Sequence of chain 1.E:
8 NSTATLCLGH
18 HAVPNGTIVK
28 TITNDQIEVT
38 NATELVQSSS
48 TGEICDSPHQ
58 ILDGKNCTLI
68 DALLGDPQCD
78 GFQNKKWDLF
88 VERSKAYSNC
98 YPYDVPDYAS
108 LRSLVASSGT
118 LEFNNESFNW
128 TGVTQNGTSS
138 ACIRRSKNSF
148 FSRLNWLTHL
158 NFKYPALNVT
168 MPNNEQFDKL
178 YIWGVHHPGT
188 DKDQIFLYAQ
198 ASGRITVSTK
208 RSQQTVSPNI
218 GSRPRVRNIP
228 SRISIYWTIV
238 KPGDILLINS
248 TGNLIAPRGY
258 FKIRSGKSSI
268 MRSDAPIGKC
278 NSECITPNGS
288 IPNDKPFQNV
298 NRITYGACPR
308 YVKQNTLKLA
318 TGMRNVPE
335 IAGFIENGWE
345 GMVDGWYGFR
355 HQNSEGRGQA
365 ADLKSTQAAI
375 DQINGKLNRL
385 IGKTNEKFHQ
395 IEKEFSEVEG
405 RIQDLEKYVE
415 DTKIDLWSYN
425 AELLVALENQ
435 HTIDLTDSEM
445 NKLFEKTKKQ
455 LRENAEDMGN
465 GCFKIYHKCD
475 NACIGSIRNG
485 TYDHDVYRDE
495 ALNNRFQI

Binding-site contacts:
Ligand atom O5 contacts residue ASN165 of chain 1.D at 2.4 Å (h-bond).
Ligand atom C8 contacts residue THR187 of chain 1.E at 4.1 Å.
Ligand atom C1 contacts residue ASN165 of chain 1.D at 1.4 Å.
Ligand atom C2 contacts residue ARG222 of chain 1.E at 4.0 Å.
Ligand atom C3 contacts residue SER219 of chain 1.E at 4.3 Å.
Ligand atom C8 contacts residue SER219 of chain 1.E at 3.4 Å.
Ligand atom C4 contacts residue ARG222 of chain 1.E at 4.1 Å.
Ligand atom N2 contacts residue ASN165 of chain 1.D at 2.9 Å (h-bond).
Ligand atom C2 contacts residue ASN165 of chain 1.D at 2.5 Å.
Ligand atom O5 contacts residue THR167 of chain 1.D at 3.5 Å (h-bond).
Ligand atom C5 contacts residue THR167 of chain 1.D at 3.7 Å.
Ligand atom C8 contacts residue NAG1 of chain 1.S at 3.7 Å.
Ligand atom O7 contacts residue PRO221 of chain 1.E at 3.7 Å.
Ligand atom C7 contacts residue ASN165 of chain 1.D at 3.4 Å.
Ligand atom C3 contacts residue ARG222 of chain 1.E at 4.3 Å.
Ligand atom C2 contacts residue SER219 of chain 1.E at 4.1 Å.
Ligand atom C7 contacts residue SER219 of chain 1.E at 3.7 Å.
Ligand atom C1 contacts residue LEU244 of chain 1.D at 4.3 Å (hydrophobic).
Ligand atom C1 contacts residue SER219 of chain 1.E at 4.2 Å.
Ligand atom C4 contacts residue ASN165 of chain 1.D at 4.2 Å.
Ligand atom N2 contacts residue SER219 of chain 1.E at 3.0 Å (h-bond).
Ligand atom O3 contacts residue ARG222 of chain 1.E at 4.1 Å.
Ligand atom C8 contacts residue PRO221 of chain 1.E at 4.2 Å (hydrophobic).
Ligand atom C5 contacts residue ASN165 of chain 1.D at 3.7 Å.
Ligand atom O5 contacts residue LEU244 of chain 1.D at 4.2 Å.
Ligand atom C8 contacts residue ILE242 of chain 1.D at 4.2 Å (hydrophobic).
Ligand atom C7 contacts residue NAG1 of chain 1.S at 4.4 Å.
Ligand atom C5 contacts residue LEU244 of chain 1.D at 4.0 Å (hydrophobic).
Ligand atom C6 contacts residue THR167 of chain 1.D at 2.9 Å.
Ligand atom C3 contacts residue ASN165 of chain 1.D at 3.8 Å.
Ligand atom O7 contacts residue ARG222 of chain 1.E at 3.3 Å (salt-bridge).
Ligand atom O4 contacts residue ARG222 of chain 1.E at 4.2 Å.
Ligand atom C7 contacts residue ARG222 of chain 1.E at 4.1 Å.
Ligand atom O5 contacts residue ARG222 of chain 1.E at 3.7 Å.
Ligand atom C7 contacts residue PRO221 of chain 1.E at 4.4 Å (hydrophobic).
Ligand atom C6 contacts residue ARG222 of chain 1.E at 4.3 Å.
Ligand atom O6 contacts residue THR167 of chain 1.D at 2.4 Å (h-bond).
Ligand atom O7 contacts residue ASN165 of chain 1.D at 3.4 Å (h-bond).
Ligand atom C1 contacts residue ARG222 of chain 1.E at 4.3 Å.
Ligand atom O7 contacts residue ARG220 of chain 1.E at 3.9 Å.

A protein and the small-molecule ligand that binds it are described below.
Small molecule (SMILES): CC(=O)N[C@H]1[C@H](O[C@H]2[C@H](O)[C@@H](NC(C)=O)CO[C@@H]2CO)O[C@H](CO)[C@@H](O)[C@@H]1O

Sequence of chain 1.D:
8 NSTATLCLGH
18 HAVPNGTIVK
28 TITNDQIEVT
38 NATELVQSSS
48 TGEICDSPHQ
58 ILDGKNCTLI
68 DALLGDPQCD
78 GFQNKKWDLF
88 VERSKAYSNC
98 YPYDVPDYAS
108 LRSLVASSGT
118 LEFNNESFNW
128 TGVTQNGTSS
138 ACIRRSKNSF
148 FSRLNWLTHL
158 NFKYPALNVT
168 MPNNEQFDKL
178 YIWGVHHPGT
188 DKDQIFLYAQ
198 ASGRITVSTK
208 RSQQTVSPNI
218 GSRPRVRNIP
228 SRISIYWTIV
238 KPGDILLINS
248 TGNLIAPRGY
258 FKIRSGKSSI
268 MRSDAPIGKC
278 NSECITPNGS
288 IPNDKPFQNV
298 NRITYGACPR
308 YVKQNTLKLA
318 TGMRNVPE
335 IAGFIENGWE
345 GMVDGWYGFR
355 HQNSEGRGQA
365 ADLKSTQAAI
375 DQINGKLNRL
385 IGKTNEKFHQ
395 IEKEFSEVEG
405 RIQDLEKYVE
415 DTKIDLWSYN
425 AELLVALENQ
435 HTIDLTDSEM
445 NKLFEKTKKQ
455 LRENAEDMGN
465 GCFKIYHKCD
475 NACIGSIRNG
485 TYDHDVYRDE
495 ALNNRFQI